Binding-site contacts:
Ligand atom O7 contacts residue VAL350 of chain 1.A at 4.2 Å.
Ligand atom C8 contacts residue MET368 of chain 1.A at 3.8 Å (hydrophobic).
Ligand atom C4 contacts residue ASN349 of chain 1.A at 4.2 Å.
Ligand atom C8 contacts residue THR351 of chain 1.A at 4.4 Å.
Ligand atom C5 contacts residue ASN349 of chain 1.A at 3.6 Å.
Ligand atom O5 contacts residue ASN349 of chain 1.A at 2.3 Å (h-bond).
Ligand atom O7 contacts residue ASN349 of chain 1.A at 3.3 Å (h-bond).
Ligand atom C2 contacts residue ASN349 of chain 1.A at 2.7 Å.
Ligand atom C7 contacts residue THR351 of chain 1.A at 3.9 Å.
Ligand atom O7 contacts residue THR351 of chain 1.A at 2.8 Å (h-bond).
Ligand atom C1 contacts residue ASN349 of chain 1.A at 1.4 Å.
Ligand atom C7 contacts residue ASN349 of chain 1.A at 3.3 Å.
Ligand atom N2 contacts residue ASN349 of chain 1.A at 3.2 Å (h-bond).
Ligand atom C8 contacts residue ASN349 of chain 1.A at 3.5 Å.
Ligand atom C3 contacts residue ASN349 of chain 1.A at 4.0 Å.

The protein below binds the small molecule below.
Small molecule (SMILES): CC(=O)N[C@@H]1[C@@H](O)[C@H](O)[C@@H](CO)O[C@H]1O

Sequence of chain 1.A:
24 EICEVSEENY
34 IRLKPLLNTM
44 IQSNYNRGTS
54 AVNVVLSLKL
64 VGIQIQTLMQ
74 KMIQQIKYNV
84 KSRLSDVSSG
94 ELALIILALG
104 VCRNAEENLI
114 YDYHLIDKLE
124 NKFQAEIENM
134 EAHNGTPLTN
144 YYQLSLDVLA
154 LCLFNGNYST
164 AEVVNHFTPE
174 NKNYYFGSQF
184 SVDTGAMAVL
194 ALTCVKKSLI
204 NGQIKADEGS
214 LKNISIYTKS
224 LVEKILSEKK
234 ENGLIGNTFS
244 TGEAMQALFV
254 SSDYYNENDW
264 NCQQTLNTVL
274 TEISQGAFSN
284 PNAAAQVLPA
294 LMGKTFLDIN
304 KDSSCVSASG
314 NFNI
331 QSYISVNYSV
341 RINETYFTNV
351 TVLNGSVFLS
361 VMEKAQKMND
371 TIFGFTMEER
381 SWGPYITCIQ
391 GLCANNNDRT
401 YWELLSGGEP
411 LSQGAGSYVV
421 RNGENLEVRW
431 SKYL